A protein and the small-molecule ligand that binds it are described below.
Small molecule (SMILES): CC(=O)N[C@H]1[C@H](O[C@H]2[C@H](O)[C@@H](NC(C)=O)CO[C@@H]2CO)O[C@H](CO)[C@@H](O)[C@@H]1O

Sequence of chain 1.D:
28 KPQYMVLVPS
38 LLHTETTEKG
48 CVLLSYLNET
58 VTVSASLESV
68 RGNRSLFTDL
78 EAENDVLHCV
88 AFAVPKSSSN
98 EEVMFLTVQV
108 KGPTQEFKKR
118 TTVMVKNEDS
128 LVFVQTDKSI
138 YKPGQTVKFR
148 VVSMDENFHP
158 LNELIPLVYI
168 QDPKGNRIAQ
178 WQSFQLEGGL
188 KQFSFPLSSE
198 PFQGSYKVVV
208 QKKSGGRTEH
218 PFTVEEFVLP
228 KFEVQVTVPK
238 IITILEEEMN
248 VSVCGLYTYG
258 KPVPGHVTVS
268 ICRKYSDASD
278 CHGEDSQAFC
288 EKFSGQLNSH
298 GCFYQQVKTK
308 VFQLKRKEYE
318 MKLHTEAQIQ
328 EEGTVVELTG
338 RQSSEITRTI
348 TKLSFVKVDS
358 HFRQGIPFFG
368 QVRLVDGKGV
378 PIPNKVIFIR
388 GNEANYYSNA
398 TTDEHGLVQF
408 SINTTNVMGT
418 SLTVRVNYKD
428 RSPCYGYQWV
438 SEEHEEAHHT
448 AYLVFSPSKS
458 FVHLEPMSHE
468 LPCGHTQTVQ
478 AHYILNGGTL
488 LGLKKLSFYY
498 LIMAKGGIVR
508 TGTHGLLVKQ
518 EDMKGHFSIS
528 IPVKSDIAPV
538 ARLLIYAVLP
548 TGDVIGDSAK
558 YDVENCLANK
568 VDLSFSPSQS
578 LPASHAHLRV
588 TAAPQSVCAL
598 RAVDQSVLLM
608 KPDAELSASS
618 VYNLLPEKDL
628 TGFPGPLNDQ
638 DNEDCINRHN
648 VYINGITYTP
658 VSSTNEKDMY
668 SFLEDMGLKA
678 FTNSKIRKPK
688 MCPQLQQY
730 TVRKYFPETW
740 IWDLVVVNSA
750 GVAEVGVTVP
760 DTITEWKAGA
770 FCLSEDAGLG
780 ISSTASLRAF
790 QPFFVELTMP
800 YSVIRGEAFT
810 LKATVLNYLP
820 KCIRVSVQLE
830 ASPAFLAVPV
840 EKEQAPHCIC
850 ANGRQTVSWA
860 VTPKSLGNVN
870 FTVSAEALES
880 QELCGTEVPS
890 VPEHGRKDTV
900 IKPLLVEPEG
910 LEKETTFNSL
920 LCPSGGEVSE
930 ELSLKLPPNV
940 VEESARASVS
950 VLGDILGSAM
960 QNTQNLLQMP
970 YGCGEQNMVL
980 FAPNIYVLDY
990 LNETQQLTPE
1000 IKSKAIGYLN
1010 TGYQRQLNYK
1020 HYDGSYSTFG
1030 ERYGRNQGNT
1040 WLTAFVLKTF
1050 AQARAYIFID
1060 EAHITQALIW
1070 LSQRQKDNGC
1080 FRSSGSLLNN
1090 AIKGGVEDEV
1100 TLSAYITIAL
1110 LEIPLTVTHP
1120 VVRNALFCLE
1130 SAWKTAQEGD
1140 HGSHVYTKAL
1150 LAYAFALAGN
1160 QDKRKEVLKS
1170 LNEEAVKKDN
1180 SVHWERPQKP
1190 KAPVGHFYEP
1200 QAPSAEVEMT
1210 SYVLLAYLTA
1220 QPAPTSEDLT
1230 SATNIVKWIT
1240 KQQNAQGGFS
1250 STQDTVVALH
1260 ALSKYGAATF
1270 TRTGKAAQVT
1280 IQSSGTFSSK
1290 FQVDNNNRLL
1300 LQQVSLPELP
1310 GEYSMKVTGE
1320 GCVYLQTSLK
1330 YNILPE

Binding-site contacts:
Ligand atom C2 contacts residue ASN991 of chain 1.D at 2.5 Å.
Ligand atom C5 contacts residue ARG1271 of chain 1.D at 3.8 Å.
Ligand atom N2 contacts residue ASN991 of chain 1.D at 2.6 Å (h-bond).
Ligand atom N2 contacts residue TYR1055 of chain 1.D at 4.3 Å.
Ligand atom O4 contacts residue GLU992 of chain 1.D at 4.3 Å.
Ligand atom C1 contacts residue TYR1055 of chain 1.D at 3.3 Å (hydrophobic).
Ligand atom C5 contacts residue ASN991 of chain 1.D at 3.7 Å.
Ligand atom C3 contacts residue GLU992 of chain 1.D at 3.9 Å.
Ligand atom C3 contacts residue ASN991 of chain 1.D at 3.8 Å.
Ligand atom O5 contacts residue ARG1271 of chain 1.D at 3.4 Å (salt-bridge).
Ligand atom C2 contacts residue GLU992 of chain 1.D at 4.0 Å.
Ligand atom O6 contacts residue ARG1271 of chain 1.D at 4.3 Å.
Ligand atom C8 contacts residue ASN991 of chain 1.D at 3.1 Å.
Ligand atom C1 contacts residue ASN991 of chain 1.D at 1.4 Å.
Ligand atom C4 contacts residue GLU992 of chain 1.D at 3.3 Å.
Ligand atom C7 contacts residue ASN991 of chain 1.D at 3.3 Å.
Ligand atom C6 contacts residue ARG1271 of chain 1.D at 3.4 Å.
Ligand atom O3 contacts residue ASN991 of chain 1.D at 4.3 Å.
Ligand atom C1 contacts residue GLU992 of chain 1.D at 3.2 Å.
Ligand atom C3 contacts residue TYR1055 of chain 1.D at 4.2 Å (hydrophobic).
Ligand atom O3 contacts residue TYR1055 of chain 1.D at 3.8 Å.
Ligand atom C5 contacts residue GLU992 of chain 1.D at 3.9 Å.
Ligand atom O3 contacts residue GLU992 of chain 1.D at 3.6 Å.
Ligand atom C4 contacts residue ASN991 of chain 1.D at 4.1 Å.
Ligand atom C8 contacts residue ARG1271 of chain 1.D at 3.2 Å.
Ligand atom O5 contacts residue GLU992 of chain 1.D at 3.4 Å (salt-bridge).
Ligand atom O5 contacts residue ASN991 of chain 1.D at 2.4 Å (h-bond).
Ligand atom C2 contacts residue TYR1055 of chain 1.D at 3.4 Å (hydrophobic).
Ligand atom C6 contacts residue GLU992 of chain 1.D at 3.5 Å.